Binding-site contacts:
Ligand atom C5 contacts residue ASN154 of chain 52.A at 3.8 Å.
Ligand atom N2 contacts residue ASN154 of chain 52.A at 3.0 Å (h-bond).
Ligand atom C3 contacts residue ASN154 of chain 52.A at 3.9 Å.
Ligand atom O5 contacts residue ASN154 of chain 52.A at 2.4 Å (h-bond).
Ligand atom C1 contacts residue ASN154 of chain 52.A at 1.6 Å.
Ligand atom O7 contacts residue ASN154 of chain 52.A at 2.7 Å (h-bond).
Ligand atom C1 contacts residue THR160 of chain 52.A at 3.0 Å.
Ligand atom O5 contacts residue THR160 of chain 52.A at 3.2 Å.
Ligand atom C7 contacts residue ASN154 of chain 52.A at 3.0 Å.
Ligand atom C8 contacts residue ASN154 of chain 52.A at 4.1 Å.
Ligand atom C2 contacts residue THR160 of chain 52.A at 2.7 Å.
Ligand atom N2 contacts residue THR160 of chain 52.A at 3.5 Å.
Ligand atom C6 contacts residue HIS158 of chain 52.A at 4.0 Å.
Ligand atom C2 contacts residue ASN154 of chain 52.A at 2.5 Å.
Ligand atom C4 contacts residue THR160 of chain 52.A at 3.6 Å.
Ligand atom C3 contacts residue THR160 of chain 52.A at 3.9 Å.
Ligand atom C7 contacts residue THR160 of chain 52.A at 3.4 Å.
Ligand atom O7 contacts residue THR160 of chain 52.A at 2.5 Å.
Ligand atom C8 contacts residue VAL153 of chain 52.A at 4.4 Å (hydrophobic).
Ligand atom C6 contacts residue THR160 of chain 52.A at 3.7 Å.
Ligand atom C8 contacts residue ILE152 of chain 52.A at 4.3 Å (hydrophobic).
Ligand atom O5 contacts residue HIS158 of chain 52.A at 3.8 Å.
Ligand atom O3 contacts residue THR160 of chain 52.A at 4.3 Å.
Ligand atom O7 contacts residue ASP161 of chain 52.A at 3.7 Å.
Ligand atom O6 contacts residue HIS158 of chain 52.A at 3.4 Å (h-bond).
Ligand atom C4 contacts residue ASN154 of chain 52.A at 4.3 Å.
Ligand atom C5 contacts residue THR160 of chain 52.A at 3.7 Å.

A small-molecule ligand and the protein it binds are described below.
Small molecule (SMILES): CC(=O)N[C@@H]1[C@@H](O)[C@H](O)[C@@H](CO)O[C@H]1O

Sequence of chain 52.A:
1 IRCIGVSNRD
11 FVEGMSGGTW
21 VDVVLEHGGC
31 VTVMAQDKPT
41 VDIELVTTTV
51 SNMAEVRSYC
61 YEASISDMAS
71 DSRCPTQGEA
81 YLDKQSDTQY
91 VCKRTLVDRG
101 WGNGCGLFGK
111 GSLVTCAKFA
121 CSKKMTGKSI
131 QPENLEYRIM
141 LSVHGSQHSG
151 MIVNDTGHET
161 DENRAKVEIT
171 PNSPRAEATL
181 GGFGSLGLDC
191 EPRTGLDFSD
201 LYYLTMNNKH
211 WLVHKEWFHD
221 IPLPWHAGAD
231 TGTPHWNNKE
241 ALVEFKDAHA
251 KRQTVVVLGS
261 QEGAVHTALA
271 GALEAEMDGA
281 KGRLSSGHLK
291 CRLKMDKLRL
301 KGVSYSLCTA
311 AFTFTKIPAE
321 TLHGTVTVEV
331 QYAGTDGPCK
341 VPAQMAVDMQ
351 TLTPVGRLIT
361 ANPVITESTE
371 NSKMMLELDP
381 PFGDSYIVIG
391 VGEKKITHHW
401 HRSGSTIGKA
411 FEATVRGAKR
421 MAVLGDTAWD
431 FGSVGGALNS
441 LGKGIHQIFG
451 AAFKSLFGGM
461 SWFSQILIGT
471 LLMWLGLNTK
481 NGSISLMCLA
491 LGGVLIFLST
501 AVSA